Binding-site contacts:
Ligand atom C21 contacts residue HOA1 of chain 1.D at 3.2 Å.
Ligand atom C23 contacts residue 16N1 of chain 1.E at 3.2 Å.
Ligand atom C12 contacts residue TYR54 of chain 1.A at 3.4 Å (hydrophobic).
Ligand atom C08 contacts residue PRO28 of chain 1.A at 3.5 Å (hydrophobic).
Ligand atom N22 contacts residue HOA1 of chain 1.D at 3.2 Å (h-bond).
Ligand atom C10 contacts residue MET188 of chain 1.A at 3.7 Å (hydrophobic).
Ligand atom C20 contacts residue ALA331 of chain 1.A at 3.8 Å (hydrophobic).
Ligand atom C15 contacts residue SER75 of chain 1.A at 3.5 Å.
Ligand atom C21 contacts residue ALA331 of chain 1.A at 3.4 Å (hydrophobic).
Ligand atom C06 contacts residue PRO28 of chain 1.A at 3.7 Å (hydrophobic).
Ligand atom O14 contacts residue TYR54 of chain 1.A at 3.6 Å.
Ligand atom C16 contacts residue LEU440 of chain 1.A at 3.7 Å (hydrophobic).
Ligand atom O01 contacts residue SER75 of chain 1.A at 3.8 Å.
Ligand atom O01 contacts residue MET357 of chain 1.A at 3.2 Å.
Ligand atom C18 contacts residue ALA333 of chain 1.A at 2.9 Å (hydrophobic).
Ligand atom C09 contacts residue PRO28 of chain 1.A at 3.3 Å (hydrophobic).
Ligand atom N19 contacts residue ALA333 of chain 1.A at 3.3 Å (h-bond).
Ligand atom C15 contacts residue ALA77 of chain 1.A at 3.4 Å (hydrophobic).
Ligand atom C08 contacts residue LEU191 of chain 1.A at 3.8 Å (hydrophobic).
Ligand atom O13 contacts residue TYR54 of chain 1.A at 2.4 Å (h-bond).
Ligand atom C10 contacts residue THR439 of chain 1.A at 3.9 Å.
Ligand atom C09 contacts residue LEU191 of chain 1.A at 3.5 Å (hydrophobic).
Ligand atom C07 contacts residue PRO28 of chain 1.A at 3.5 Å (hydrophobic).
Ligand atom C20 contacts residue LEU440 of chain 1.A at 3.1 Å (hydrophobic).
Ligand atom O14 contacts residue MET357 of chain 1.A at 3.7 Å.
Ligand atom C12 contacts residue MET357 of chain 1.A at 3.9 Å (hydrophobic).
Ligand atom N22 contacts residue 16N1 of chain 1.E at 2.8 Å.
Ligand atom C11 contacts residue PRO28 of chain 1.A at 3.4 Å (hydrophobic).
Ligand atom C23 contacts residue ALA333 of chain 1.A at 3.1 Å (hydrophobic).
Ligand atom N19 contacts residue 16N1 of chain 1.E at 3.4 Å.
Ligand atom N22 contacts residue ALA331 of chain 1.A at 3.4 Å.
Ligand atom C17 contacts residue LEU440 of chain 1.A at 3.2 Å (hydrophobic).
Ligand atom C20 contacts residue 16N1 of chain 1.E at 3.1 Å.
Ligand atom O01 contacts residue ALA333 of chain 1.A at 3.6 Å.
Ligand atom C21 contacts residue 16N1 of chain 1.E at 2.7 Å.
Ligand atom C05 contacts residue LEU32 of chain 1.A at 3.9 Å (hydrophobic).
Ligand atom O13 contacts residue LEU32 of chain 1.A at 3.2 Å.
Ligand atom C05 contacts residue VAL29 of chain 1.A at 3.4 Å (hydrophobic).
Ligand atom C23 contacts residue ALA331 of chain 1.A at 3.9 Å (hydrophobic).
Ligand atom C10 contacts residue PRO28 of chain 1.A at 3.2 Å (hydrophobic).

A small-molecule ligand and the protein it binds are described below.
Small molecule (SMILES): O=C(CCCCn1ccnc1)N[C@@H](Cc1ccccc1)C(=O)O

Sequence of chain 1.A:
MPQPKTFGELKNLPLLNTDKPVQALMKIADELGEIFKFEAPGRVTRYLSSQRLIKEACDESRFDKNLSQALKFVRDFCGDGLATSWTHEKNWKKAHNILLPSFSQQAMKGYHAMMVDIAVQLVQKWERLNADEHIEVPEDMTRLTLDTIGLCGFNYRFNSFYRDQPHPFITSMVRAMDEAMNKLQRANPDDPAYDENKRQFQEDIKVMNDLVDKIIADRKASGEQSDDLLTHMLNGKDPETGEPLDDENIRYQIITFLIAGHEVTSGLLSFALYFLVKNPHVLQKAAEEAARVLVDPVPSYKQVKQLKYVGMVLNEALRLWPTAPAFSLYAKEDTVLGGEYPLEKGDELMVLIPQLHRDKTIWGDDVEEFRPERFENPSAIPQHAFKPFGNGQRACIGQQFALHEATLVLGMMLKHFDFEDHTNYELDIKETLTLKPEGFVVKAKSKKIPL